Binding-site contacts:
Ligand atom C2 contacts residue THR242 of chain 1.E at 4.1 Å.
Ligand atom C4 contacts residue ALA157 of chain 1.E at 3.6 Å (hydrophobic).
Ligand atom C7 contacts residue ARG195 of chain 1.E at 3.3 Å.
Ligand atom O7 contacts residue ARG195 of chain 1.E at 3.2 Å (salt-bridge).
Ligand atom C5 contacts residue ALA157 of chain 1.E at 3.8 Å (hydrophobic).
Ligand atom C8 contacts residue ASN240 of chain 1.E at 3.4 Å.
Ligand atom C5 contacts residue ASN240 of chain 1.E at 3.5 Å.
Ligand atom C7 contacts residue ILE211 of chain 1.C at 4.0 Å (hydrophobic).
Ligand atom C1 contacts residue LEU158 of chain 1.E at 4.4 Å (hydrophobic).
Ligand atom O5 contacts residue ALA157 of chain 1.E at 3.5 Å.
Ligand atom C6 contacts residue ASP182 of chain 1.C at 3.9 Å.
Ligand atom C6 contacts residue ASN240 of chain 1.E at 4.2 Å.
Ligand atom C8 contacts residue THR197 of chain 1.E at 3.2 Å.
Ligand atom O4 contacts residue ALA157 of chain 1.E at 4.4 Å.
Ligand atom C3 contacts residue ALA157 of chain 1.E at 4.5 Å (hydrophobic).
Ligand atom C6 contacts residue NAG1 of chain 1.NA at 3.7 Å.
Ligand atom C8 contacts residue ASN210 of chain 1.C at 4.2 Å.
Ligand atom O5 contacts residue ASP182 of chain 1.C at 3.6 Å.
Ligand atom C7 contacts residue ASN240 of chain 1.E at 3.0 Å.
Ligand atom C8 contacts residue ILE211 of chain 1.C at 3.5 Å (hydrophobic).
Ligand atom C8 contacts residue GLY212 of chain 1.C at 4.4 Å.
Ligand atom C8 contacts residue ARG195 of chain 1.E at 3.3 Å.
Ligand atom N2 contacts residue ASN240 of chain 1.E at 2.9 Å (h-bond).
Ligand atom C1 contacts residue ALA157 of chain 1.E at 4.4 Å (hydrophobic).
Ligand atom O5 contacts residue LEU158 of chain 1.E at 3.9 Å.
Ligand atom O5 contacts residue ASN240 of chain 1.E at 2.4 Å (h-bond).
Ligand atom N2 contacts residue ARG195 of chain 1.E at 3.7 Å.
Ligand atom N2 contacts residue ILE211 of chain 1.C at 3.8 Å.
Ligand atom C5 contacts residue ASP182 of chain 1.C at 4.2 Å.
Ligand atom C2 contacts residue ASN240 of chain 1.E at 2.5 Å.
Ligand atom O7 contacts residue THR242 of chain 1.E at 4.1 Å.
Ligand atom O7 contacts residue ASN240 of chain 1.E at 3.6 Å (h-bond).
Ligand atom O6 contacts residue ASP182 of chain 1.C at 2.6 Å (salt-bridge).
Ligand atom O3 contacts residue THR242 of chain 1.E at 4.4 Å.
Ligand atom C4 contacts residue ASN240 of chain 1.E at 4.3 Å.
Ligand atom C1 contacts residue ASN240 of chain 1.E at 1.4 Å.
Ligand atom C5 contacts residue NAG1 of chain 1.NA at 4.0 Å.
Ligand atom C3 contacts residue ASN240 of chain 1.E at 3.9 Å.
Ligand atom C6 contacts residue ALA157 of chain 1.E at 4.0 Å (hydrophobic).
Ligand atom O6 contacts residue ALA157 of chain 1.E at 3.0 Å.

Sequence of chain 1.E:
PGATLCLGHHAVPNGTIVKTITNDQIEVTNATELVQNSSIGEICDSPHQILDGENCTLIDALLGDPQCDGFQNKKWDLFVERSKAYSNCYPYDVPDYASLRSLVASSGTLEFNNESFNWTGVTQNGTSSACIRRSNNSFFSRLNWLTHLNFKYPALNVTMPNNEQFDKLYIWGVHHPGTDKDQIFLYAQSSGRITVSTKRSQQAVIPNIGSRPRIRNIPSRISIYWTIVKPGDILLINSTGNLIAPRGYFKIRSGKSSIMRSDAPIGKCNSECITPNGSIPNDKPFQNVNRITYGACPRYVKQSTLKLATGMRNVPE

Sequence of chain 1.C:
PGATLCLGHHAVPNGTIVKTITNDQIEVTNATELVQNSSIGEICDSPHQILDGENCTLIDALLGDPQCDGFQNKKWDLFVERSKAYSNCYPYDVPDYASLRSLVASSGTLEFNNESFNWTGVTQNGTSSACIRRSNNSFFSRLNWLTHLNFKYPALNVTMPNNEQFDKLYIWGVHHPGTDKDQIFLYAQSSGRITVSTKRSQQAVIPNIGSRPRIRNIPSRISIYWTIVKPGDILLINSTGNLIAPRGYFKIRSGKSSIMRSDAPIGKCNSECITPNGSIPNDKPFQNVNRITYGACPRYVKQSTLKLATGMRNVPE

A protein and the small-molecule ligand that binds it are described below.
Small molecule (SMILES): CC(=O)N[C@H]1[C@H](O[C@H]2[C@H](O)[C@@H](NC(C)=O)CO[C@@H]2CO)O[C@H](CO)[C@@H](O[C@@H]2O[C@H](CO)[C@@H](O)[C@H](O)[C@@H]2O)[C@@H]1O